A protein and the small-molecule ligand that binds it are described below.
Small molecule (SMILES): CN1C(N)=NC(=O)/C1=C/c1cc(Br)c(O)c(Br)c1

Sequence of chain 2.A:
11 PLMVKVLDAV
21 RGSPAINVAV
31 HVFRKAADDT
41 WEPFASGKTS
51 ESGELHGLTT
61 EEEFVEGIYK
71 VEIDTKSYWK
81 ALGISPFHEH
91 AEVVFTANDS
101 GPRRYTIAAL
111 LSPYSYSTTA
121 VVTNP

Binding-site contacts:
Ligand atom CAQ contacts residue GLY101 of chain 2.A at 3.4 Å.
Ligand atom CAH contacts residue GLU66 of chain 2.A at 4.0 Å.
Ligand atom CAH contacts residue GLY101 of chain 2.A at 4.0 Å.
Ligand atom CAI contacts residue PRO102 of chain 2.A at 4.0 Å (hydrophobic).
Ligand atom NAJ contacts residue SER100 of chain 2.A at 4.1 Å.
Ligand atom CAA contacts residue GLY101 of chain 2.A at 3.1 Å.
Ligand atom CAG contacts residue ASN98 of chain 2.A at 3.3 Å.
Ligand atom CAG contacts residue GLY101 of chain 2.A at 3.7 Å.
Ligand atom BRAE contacts residue VAL65 of chain 2.A at 3.7 Å.
Ligand atom BRAE contacts residue PRO102 of chain 2.A at 4.1 Å.
Ligand atom BRAE contacts residue GLU66 of chain 2.A at 4.0 Å.
Ligand atom NAB contacts residue SER100 of chain 2.A at 3.8 Å.
Ligand atom CAN contacts residue PRO102 of chain 2.A at 3.8 Å (hydrophobic).
Ligand atom OAC contacts residue ASN98 of chain 2.A at 4.2 Å.
Ligand atom CAL contacts residue GLY101 of chain 2.A at 3.7 Å.
Ligand atom CAK contacts residue PRO102 of chain 2.A at 3.7 Å (hydrophobic).
Ligand atom CAQ contacts residue GLU66 of chain 2.A at 4.0 Å.
Ligand atom CAL contacts residue ASN98 of chain 2.A at 3.8 Å.
Ligand atom CAA contacts residue SER100 of chain 2.A at 3.9 Å.
Ligand atom CAQ contacts residue SER100 of chain 2.A at 4.0 Å.
Ligand atom CAP contacts residue GLY101 of chain 2.A at 4.0 Å.
Ligand atom CAG contacts residue GLU66 of chain 2.A at 3.1 Å.
Ligand atom OAD contacts residue PRO102 of chain 2.A at 4.0 Å.
Ligand atom CAM contacts residue PRO102 of chain 2.A at 3.8 Å (hydrophobic).
Ligand atom OAC contacts residue ASP99 of chain 2.A at 3.1 Å (salt-bridge).
Ligand atom CAH contacts residue ASN98 of chain 2.A at 3.4 Å.
Ligand atom CAO contacts residue SER100 of chain 2.A at 3.7 Å.
Ligand atom OAC contacts residue GLU66 of chain 2.A at 3.4 Å (salt-bridge).
Ligand atom CAO contacts residue GLY101 of chain 2.A at 3.8 Å.
Ligand atom CAQ contacts residue ASN98 of chain 2.A at 3.9 Å.
Ligand atom NAR contacts residue SER100 of chain 2.A at 3.7 Å.
Ligand atom CAP contacts residue ASP99 of chain 2.A at 3.4 Å.
Ligand atom CAP contacts residue GLU66 of chain 2.A at 4.0 Å.
Ligand atom CAH contacts residue PRO102 of chain 2.A at 3.9 Å (hydrophobic).
Ligand atom NAR contacts residue GLY101 of chain 2.A at 3.4 Å (h-bond).
Ligand atom CAL contacts residue GLU66 of chain 2.A at 3.8 Å.
Ligand atom BRAE contacts residue PHE64 of chain 2.A at 3.3 Å.
Ligand atom NAJ contacts residue ASP99 of chain 2.A at 3.5 Å (salt-bridge).
Ligand atom BRAE contacts residue ASN98 of chain 2.A at 3.7 Å.
Ligand atom CAL contacts residue PRO102 of chain 2.A at 4.2 Å (hydrophobic).